Sequence of chain 1.A:
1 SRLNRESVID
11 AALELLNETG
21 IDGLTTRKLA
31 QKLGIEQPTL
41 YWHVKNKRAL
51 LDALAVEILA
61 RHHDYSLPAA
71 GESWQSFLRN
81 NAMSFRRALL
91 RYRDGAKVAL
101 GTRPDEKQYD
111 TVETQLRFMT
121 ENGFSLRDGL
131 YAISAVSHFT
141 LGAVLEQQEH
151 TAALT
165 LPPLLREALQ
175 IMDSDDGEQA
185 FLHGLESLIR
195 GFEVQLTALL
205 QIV

Binding-site contacts:
Ligand atom C4' contacts residue ASN81 of chain 1.A at 3.2 Å.
Ligand atom O2' contacts residue HIS63 of chain 1.A at 3.2 Å.
Ligand atom C5A contacts residue SER137 of chain 1.A at 3.6 Å.
Ligand atom CL7 contacts residue HIS138 of chain 1.A at 3.5 Å.
Ligand atom O11 contacts residue LEU169 of chain 2.A at 3.7 Å.
Ligand atom O2' contacts residue THR111 of chain 1.A at 3.7 Å.
Ligand atom N4 contacts residue SER137 of chain 1.A at 3.7 Å.
Ligand atom C6A contacts residue MET176 of chain 2.A at 3.8 Å (hydrophobic).
Ligand atom C6' contacts residue ILE133 of chain 1.A at 3.2 Å (hydrophobic).
Ligand atom C4A contacts residue SER137 of chain 1.A at 3.2 Å.
Ligand atom C4D contacts residue ILE133 of chain 1.A at 3.6 Å (hydrophobic).
Ligand atom O3 contacts residue HIS63 of chain 1.A at 3.0 Å (h-bond).
Ligand atom N2' contacts residue GLN108 of chain 1.A at 3.7 Å.
Ligand atom CL7 contacts residue SER134 of chain 1.A at 3.5 Å.
Ligand atom C4D contacts residue SER137 of chain 1.A at 3.2 Å.
Ligand atom C4D contacts residue ASN81 of chain 1.A at 3.0 Å.
Ligand atom O2' contacts residue GLN115 of chain 1.A at 3.4 Å (h-bond).
Ligand atom O6 contacts residue VAL112 of chain 1.A at 3.5 Å.
Ligand atom C4' contacts residue SER137 of chain 1.A at 3.5 Å.
Ligand atom O2' contacts residue SER66 of chain 1.A at 2.8 Å (h-bond).
Ligand atom O3 contacts residue GLN115 of chain 1.A at 2.7 Å (h-bond).
Ligand atom C8 contacts residue MET176 of chain 2.A at 3.7 Å (hydrophobic).
Ligand atom O11 contacts residue PRO104 of chain 1.A at 3.0 Å.
Ligand atom C4 contacts residue GLN115 of chain 1.A at 3.5 Å.
Ligand atom O10 contacts residue ARG103 of chain 1.A at 2.8 Å (salt-bridge).
Ligand atom O4B contacts residue PHE85 of chain 1.A at 3.1 Å.
Ligand atom C9 contacts residue ARG103 of chain 1.A at 3.3 Å.
Ligand atom C2' contacts residue HIS63 of chain 1.A at 3.5 Å.
Ligand atom C3 contacts residue GLN115 of chain 1.A at 3.4 Å.
Ligand atom C9 contacts residue MET176 of chain 2.A at 3.5 Å (hydrophobic).
Ligand atom C4 contacts residue ASN81 of chain 1.A at 3.6 Å.
Ligand atom C7 contacts residue MET176 of chain 2.A at 3.7 Å (hydrophobic).
Ligand atom C4' contacts residue PHE85 of chain 1.A at 3.4 Å (hydrophobic).
Ligand atom C3 contacts residue HIS63 of chain 1.A at 3.7 Å.
Ligand atom O3 contacts residue ASN81 of chain 1.A at 2.8 Å (h-bond).
Ligand atom C6' contacts residue SER134 of chain 1.A at 3.3 Å.
Ligand atom N4 contacts residue ASN81 of chain 1.A at 2.5 Å (h-bond).
Ligand atom C10 contacts residue ARG103 of chain 1.A at 3.3 Å.
Ligand atom O10 contacts residue PRO104 of chain 1.A at 2.9 Å.
Ligand atom C5 contacts residue SER137 of chain 1.A at 3.7 Å.

Sequence of chain 2.A:
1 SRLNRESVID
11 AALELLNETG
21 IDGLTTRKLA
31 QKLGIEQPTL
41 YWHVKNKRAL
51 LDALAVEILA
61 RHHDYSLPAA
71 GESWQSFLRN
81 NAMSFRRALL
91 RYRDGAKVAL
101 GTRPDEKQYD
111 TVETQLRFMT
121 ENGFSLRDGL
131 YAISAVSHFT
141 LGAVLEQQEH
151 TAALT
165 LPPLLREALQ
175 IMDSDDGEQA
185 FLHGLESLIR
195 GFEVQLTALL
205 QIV

The protein below binds the small molecule below.
Small molecule (SMILES): CN(C)[C@@H]1C(O)=C(C(N)=O)C(=O)[C@@]2(O)C(=O)C[C@@H]([C@]3(C)OC(=O)c4c(O)ccc(Cl)c43)C[C@@H]12